A protein and the small-molecule ligand that binds it are described below.
Small molecule (SMILES): CC(=O)N[C@@H]1[C@@H](O)[C@H](O)[C@@H](CO)O[C@H]1O

Binding-site contacts:
Ligand atom C3 contacts residue ASN255 of chain 1.A at 3.8 Å.
Ligand atom O5 contacts residue THR257 of chain 1.A at 4.5 Å.
Ligand atom C8 contacts residue THR241 of chain 1.A at 3.7 Å.
Ligand atom C8 contacts residue MET242 of chain 1.A at 4.0 Å (hydrophobic).
Ligand atom C1 contacts residue ASN255 of chain 1.A at 1.4 Å.
Ligand atom C2 contacts residue ASN255 of chain 1.A at 2.5 Å.
Ligand atom C1 contacts residue THR257 of chain 1.A at 3.9 Å.
Ligand atom O7 contacts residue ASN255 of chain 1.A at 4.4 Å.
Ligand atom O5 contacts residue ASN255 of chain 1.A at 2.3 Å (h-bond).
Ligand atom N2 contacts residue ASN255 of chain 1.A at 3.0 Å (h-bond).
Ligand atom C5 contacts residue ASN255 of chain 1.A at 3.6 Å.
Ligand atom C7 contacts residue ASN255 of chain 1.A at 3.9 Å.
Ligand atom C4 contacts residue ASN255 of chain 1.A at 4.2 Å.
Ligand atom C7 contacts residue MET242 of chain 1.A at 4.4 Å (hydrophobic).

Sequence of chain 1.A:
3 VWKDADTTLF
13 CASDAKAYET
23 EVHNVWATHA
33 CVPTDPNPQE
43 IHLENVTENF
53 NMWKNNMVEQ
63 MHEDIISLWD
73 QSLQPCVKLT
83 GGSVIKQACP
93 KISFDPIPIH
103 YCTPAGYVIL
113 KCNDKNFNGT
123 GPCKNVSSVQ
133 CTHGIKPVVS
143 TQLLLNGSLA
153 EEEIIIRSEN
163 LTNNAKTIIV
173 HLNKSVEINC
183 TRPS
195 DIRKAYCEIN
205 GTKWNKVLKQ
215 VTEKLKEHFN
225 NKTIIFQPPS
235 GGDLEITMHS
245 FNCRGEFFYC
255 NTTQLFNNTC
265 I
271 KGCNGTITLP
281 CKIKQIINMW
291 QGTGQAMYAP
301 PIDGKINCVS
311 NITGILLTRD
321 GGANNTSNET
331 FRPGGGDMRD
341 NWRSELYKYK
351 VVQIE